Sequence of chain 1.A:
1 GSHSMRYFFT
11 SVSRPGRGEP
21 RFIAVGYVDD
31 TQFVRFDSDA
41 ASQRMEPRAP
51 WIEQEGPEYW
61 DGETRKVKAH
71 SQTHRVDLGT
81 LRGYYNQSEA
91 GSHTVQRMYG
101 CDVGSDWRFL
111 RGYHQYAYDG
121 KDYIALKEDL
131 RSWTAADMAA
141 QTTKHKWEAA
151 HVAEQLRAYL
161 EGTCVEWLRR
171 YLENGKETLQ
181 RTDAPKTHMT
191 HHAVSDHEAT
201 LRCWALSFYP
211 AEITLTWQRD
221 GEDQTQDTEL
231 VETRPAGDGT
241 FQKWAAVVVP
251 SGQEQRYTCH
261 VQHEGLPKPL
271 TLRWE

The small molecule below binds the protein below.
Small molecule (SMILES): CC(C)C[C@H](NC(=O)[C@@H](N)CC(C)C)C(=O)NCC(=O)N[C@@H](CC1=CN=C2C=CC=CC12)C(=O)N[C@H](C(=O)N[C@@H](Cc1ccccc1)C(=O)N[C@@H](C)C(=O)N[C@@H](CCC(N)=O)C(=O)N[C@H](C(=O)O)C(C)C)C(C)C

Binding-site contacts:
Ligand atom CH2 contacts residue THR163 of chain 1.A at 3.2 Å.
Ligand atom CB contacts residue ASP77 of chain 1.A at 3.5 Å.
Ligand atom N contacts residue ASP77 of chain 1.A at 2.8 Å (salt-bridge).
Ligand atom CD1 contacts residue GLU63 of chain 1.A at 3.3 Å.
Ligand atom CG1 contacts residue LEU156 of chain 1.A at 3.0 Å (hydrophobic).
Ligand atom CB contacts residue GLU63 of chain 1.A at 3.5 Å.
Ligand atom N contacts residue GLU63 of chain 1.A at 2.8 Å (salt-bridge).
Ligand atom OXT contacts residue THR80 of chain 1.A at 2.8 Å.
Ligand atom O contacts residue TRP147 of chain 1.A at 3.2 Å (h-bond).
Ligand atom CA contacts residue ASP77 of chain 1.A at 3.4 Å.
Ligand atom CD2 contacts residue PHE9 of chain 1.A at 3.4 Å (hydrophobic).
Ligand atom CB contacts residue THR143 of chain 1.A at 3.4 Å.
Ligand atom N contacts residue TYR171 of chain 1.A at 2.9 Å (h-bond).
Ligand atom N contacts residue TYR99 of chain 1.A at 3.1 Å (h-bond).
Ligand atom CZ contacts residue ALA69 of chain 1.A at 3.1 Å (hydrophobic).
Ligand atom CZ contacts residue LYS66 of chain 1.A at 3.4 Å.
Ligand atom O contacts residue TYR84 of chain 1.A at 2.5 Å (h-bond).
Ligand atom C contacts residue TYR7 of chain 1.A at 3.4 Å (hydrophobic).
Ligand atom OXT contacts residue TYR84 of chain 1.A at 2.8 Å (h-bond).
Ligand atom O contacts residue THR143 of chain 1.A at 3.1 Å (h-bond).
Ligand atom CZ contacts residue HIS70 of chain 1.A at 3.5 Å.
Ligand atom C contacts residue TYR84 of chain 1.A at 3.0 Å (hydrophobic).
Ligand atom CA contacts residue THR143 of chain 1.A at 3.4 Å.
Ligand atom N contacts residue LYS66 of chain 1.A at 3.3 Å (salt-bridge).
Ligand atom O contacts residue TYR159 of chain 1.A at 2.5 Å (h-bond).
Ligand atom OE1 contacts residue VAL76 of chain 1.A at 3.3 Å.
Ligand atom CA contacts residue GLU63 of chain 1.A at 3.4 Å.
Ligand atom CE1 contacts residue ALA69 of chain 1.A at 3.4 Å (hydrophobic).
Ligand atom CG2 contacts residue GLN155 of chain 1.A at 3.5 Å.
Ligand atom C contacts residue LYS66 of chain 1.A at 3.5 Å.
Ligand atom CG2 contacts residue ASP77 of chain 1.A at 3.0 Å.
Ligand atom CG contacts residue LYS66 of chain 1.A at 3.2 Å.
Ligand atom CE1 contacts residue HIS70 of chain 1.A at 3.1 Å.
Ligand atom N contacts residue TYR7 of chain 1.A at 3.0 Å (h-bond).
Ligand atom CB contacts residue LYS66 of chain 1.A at 3.5 Å.
Ligand atom O contacts residue LYS66 of chain 1.A at 2.7 Å (salt-bridge).
Ligand atom CE2 contacts residue ALA69 of chain 1.A at 3.4 Å (hydrophobic).
Ligand atom O contacts residue HIS70 of chain 1.A at 3.4 Å.
Ligand atom CB contacts residue LEU156 of chain 1.A at 3.4 Å (hydrophobic).
Ligand atom N contacts residue TRP147 of chain 1.A at 3.4 Å (h-bond).